Binding-site contacts:
Ligand atom C15 contacts residue LEU153 of chain 1.C at 3.9 Å (hydrophobic).
Ligand atom N22 contacts residue LYS53 of chain 1.C at 3.2 Å (salt-bridge).
Ligand atom C11 contacts residue LEU30 of chain 1.C at 3.5 Å (hydrophobic).
Ligand atom N20 contacts residue MET98 of chain 1.C at 3.1 Å.
Ligand atom N23 contacts residue GLU99 of chain 1.C at 3.5 Å (salt-bridge).
Ligand atom N24 contacts residue ASP167 of chain 1.C at 3.9 Å.
Ligand atom N21 contacts residue LEU30 of chain 1.C at 3.8 Å.
Ligand atom C5 contacts residue VAL38 of chain 1.C at 3.7 Å (hydrophobic).
Ligand atom C13 contacts residue VAL38 of chain 1.C at 3.7 Å (hydrophobic).
Ligand atom C13 contacts residue THR166 of chain 1.C at 3.8 Å.
Ligand atom C19 contacts residue MET98 of chain 1.C at 3.5 Å (hydrophobic).
Ligand atom N20 contacts residue ASP167 of chain 1.C at 3.4 Å (salt-bridge).
Ligand atom N23 contacts residue CYS100 of chain 1.C at 3.8 Å.
Ligand atom O26 contacts residue LEU101 of chain 1.C at 3.1 Å (h-bond).
Ligand atom C8 contacts residue THR166 of chain 1.C at 3.9 Å.
Ligand atom C5 contacts residue GLY33 of chain 1.C at 3.8 Å.
Ligand atom C9 contacts residue LEU153 of chain 1.C at 3.8 Å (hydrophobic).
Ligand atom C16 contacts residue LEU153 of chain 1.C at 3.6 Å (hydrophobic).
Ligand atom C10 contacts residue ALA51 of chain 1.C at 3.7 Å (hydrophobic).
Ligand atom N24 contacts residue MET98 of chain 1.C at 3.5 Å.
Ligand atom C19 contacts residue THR166 of chain 1.C at 3.2 Å.
Ligand atom N24 contacts residue THR166 of chain 1.C at 2.8 Å (h-bond).
Ligand atom C6 contacts residue LYS53 of chain 1.C at 3.5 Å.
Ligand atom N21 contacts residue LEU101 of chain 1.C at 3.0 Å (h-bond).
Ligand atom N23 contacts residue LEU101 of chain 1.C at 2.9 Å (h-bond).
Ligand atom C19 contacts residue ASP167 of chain 1.C at 3.4 Å.
Ligand atom C17 contacts residue LEU30 of chain 1.C at 3.7 Å (hydrophobic).
Ligand atom N25 contacts residue THR166 of chain 1.C at 3.9 Å.
Ligand atom C4 contacts residue LEU101 of chain 1.C at 3.4 Å (hydrophobic).
Ligand atom N22 contacts residue ASP167 of chain 1.C at 3.4 Å.
Ligand atom N20 contacts residue HIS68 of chain 1.C at 3.8 Å.
Ligand atom C3 contacts residue LEU30 of chain 1.C at 3.8 Å (hydrophobic).
Ligand atom C6 contacts residue ASP167 of chain 1.C at 3.4 Å.
Ligand atom N20 contacts residue THR166 of chain 1.C at 3.0 Å (h-bond).
Ligand atom O26 contacts residue LEU30 of chain 1.C at 3.6 Å.
Ligand atom C10 contacts residue GLU99 of chain 1.C at 3.6 Å.
Ligand atom C18 contacts residue LEU153 of chain 1.C at 3.6 Å (hydrophobic).
Ligand atom N25 contacts residue VAL38 of chain 1.C at 3.8 Å.
Ligand atom C7 contacts residue LEU30 of chain 1.C at 3.2 Å (hydrophobic).
Ligand atom C12 contacts residue LEU101 of chain 1.C at 3.5 Å (hydrophobic).

A small-molecule ligand and the protein it binds are described below.
Small molecule (SMILES): Nc1nccc(Nc2cc(-c3cc4ccccc4o3)c3[nH]ncc3c2)n1

Sequence of chain 1.C:
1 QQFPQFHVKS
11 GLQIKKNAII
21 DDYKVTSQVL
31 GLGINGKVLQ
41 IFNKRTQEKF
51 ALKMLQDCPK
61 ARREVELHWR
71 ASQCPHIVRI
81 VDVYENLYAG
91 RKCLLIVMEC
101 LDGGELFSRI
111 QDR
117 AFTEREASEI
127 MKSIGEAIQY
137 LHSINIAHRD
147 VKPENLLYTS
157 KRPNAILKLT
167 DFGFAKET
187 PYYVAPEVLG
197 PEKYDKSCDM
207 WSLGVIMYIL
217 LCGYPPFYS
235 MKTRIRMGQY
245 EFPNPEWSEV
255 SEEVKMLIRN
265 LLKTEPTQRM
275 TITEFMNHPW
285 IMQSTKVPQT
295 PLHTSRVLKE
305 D